Sequence of chain 2.A:
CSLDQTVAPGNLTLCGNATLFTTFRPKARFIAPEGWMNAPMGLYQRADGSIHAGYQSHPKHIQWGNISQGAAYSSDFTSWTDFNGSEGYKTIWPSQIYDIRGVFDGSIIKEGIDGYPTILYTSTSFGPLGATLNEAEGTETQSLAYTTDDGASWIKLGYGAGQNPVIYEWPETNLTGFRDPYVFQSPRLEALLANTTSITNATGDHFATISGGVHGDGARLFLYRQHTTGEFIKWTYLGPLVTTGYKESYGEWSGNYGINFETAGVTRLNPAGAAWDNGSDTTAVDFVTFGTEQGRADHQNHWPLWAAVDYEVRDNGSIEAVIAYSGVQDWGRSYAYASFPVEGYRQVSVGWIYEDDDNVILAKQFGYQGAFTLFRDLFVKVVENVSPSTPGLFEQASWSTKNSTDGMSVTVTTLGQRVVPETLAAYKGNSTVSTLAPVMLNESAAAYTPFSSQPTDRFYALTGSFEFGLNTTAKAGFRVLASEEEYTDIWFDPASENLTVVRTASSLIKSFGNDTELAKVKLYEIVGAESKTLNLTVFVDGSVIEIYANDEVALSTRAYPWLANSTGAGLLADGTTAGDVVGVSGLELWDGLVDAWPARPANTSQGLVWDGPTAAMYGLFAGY

The protein below binds the small molecule below.
Small molecule (SMILES): CC(=O)N[C@H]1[C@H](O[C@H]2[C@H](O)[C@@H](NC(C)=O)CO[C@@H]2CO)O[C@H](CO)[C@@H](O[C@@H]2O[C@H](CO)[C@@H](O)[C@H](O)[C@@H]2O)[C@@H]1O

Sequence of chain 1.A:
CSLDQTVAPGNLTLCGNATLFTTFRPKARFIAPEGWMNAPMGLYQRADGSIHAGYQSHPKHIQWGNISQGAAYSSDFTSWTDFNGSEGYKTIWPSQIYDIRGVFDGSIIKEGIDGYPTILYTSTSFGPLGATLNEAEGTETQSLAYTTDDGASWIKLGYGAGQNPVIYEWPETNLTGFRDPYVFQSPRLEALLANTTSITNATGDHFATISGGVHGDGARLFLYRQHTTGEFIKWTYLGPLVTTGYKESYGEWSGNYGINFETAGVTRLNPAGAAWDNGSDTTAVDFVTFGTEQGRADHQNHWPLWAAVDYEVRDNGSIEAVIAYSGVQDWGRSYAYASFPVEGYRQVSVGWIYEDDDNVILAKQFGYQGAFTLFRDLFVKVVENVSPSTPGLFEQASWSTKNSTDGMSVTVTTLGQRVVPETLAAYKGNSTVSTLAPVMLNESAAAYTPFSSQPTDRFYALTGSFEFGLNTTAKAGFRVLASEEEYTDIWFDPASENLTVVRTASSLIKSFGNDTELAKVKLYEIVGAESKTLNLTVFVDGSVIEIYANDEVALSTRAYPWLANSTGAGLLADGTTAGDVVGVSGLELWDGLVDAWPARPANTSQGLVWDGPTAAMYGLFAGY

Binding-site contacts:
Ligand atom C5 contacts residue TRP651 of chain 2.A at 4.3 Å (hydrophobic).
Ligand atom C2 contacts residue LEU649 of chain 2.A at 4.0 Å (hydrophobic).
Ligand atom C8 contacts residue TRP651 of chain 2.A at 4.1 Å (hydrophobic).
Ligand atom C6 contacts residue VAL650 of chain 2.A at 3.4 Å (hydrophobic).
Ligand atom O6 contacts residue VAL650 of chain 2.A at 4.0 Å.
Ligand atom C5 contacts residue LEU649 of chain 2.A at 4.1 Å (hydrophobic).
Ligand atom C2 contacts residue TRP651 of chain 2.A at 3.9 Å (hydrophobic).
Ligand atom C6 contacts residue LYS405 of chain 2.A at 3.8 Å.
Ligand atom C5 contacts residue ASN58 of chain 2.A at 3.6 Å.
Ligand atom C3 contacts residue TRP651 of chain 2.A at 4.1 Å (hydrophobic).
Ligand atom C5 contacts residue LYS405 of chain 2.A at 3.9 Å.
Ligand atom C1 contacts residue TRP651 of chain 2.A at 4.3 Å (hydrophobic).
Ligand atom C1 contacts residue LYS405 of chain 2.A at 4.3 Å.
Ligand atom O7 contacts residue ASN58 of chain 2.A at 3.8 Å.
Ligand atom C5 contacts residue TRP651 of chain 2.A at 3.9 Å (hydrophobic).
Ligand atom N2 contacts residue ASN58 of chain 2.A at 2.9 Å (h-bond).
Ligand atom O5 contacts residue ASN58 of chain 2.A at 2.3 Å (h-bond).
Ligand atom C1 contacts residue LEU649 of chain 2.A at 4.3 Å (hydrophobic).
Ligand atom C2 contacts residue ASN58 of chain 2.A at 2.4 Å.
Ligand atom C3 contacts residue LEU649 of chain 2.A at 4.4 Å (hydrophobic).
Ligand atom C7 contacts residue ASN58 of chain 2.A at 3.6 Å.
Ligand atom C4 contacts residue LEU649 of chain 2.A at 3.8 Å (hydrophobic).
Ligand atom O3 contacts residue TRP651 of chain 2.A at 3.5 Å.
Ligand atom O5 contacts residue TRP651 of chain 2.A at 4.1 Å.
Ligand atom C1 contacts residue ASN58 of chain 2.A at 1.4 Å.
Ligand atom C6 contacts residue LEU649 of chain 2.A at 3.9 Å (hydrophobic).
Ligand atom O5 contacts residue TRP651 of chain 2.A at 3.4 Å.
Ligand atom C6 contacts residue TYR665 of chain 2.A at 4.4 Å (hydrophobic).
Ligand atom C3 contacts residue ASN58 of chain 2.A at 3.7 Å.
Ligand atom C4 contacts residue ASN58 of chain 2.A at 4.1 Å.
Ligand atom O6 contacts residue TYR665 of chain 2.A at 3.9 Å.
Ligand atom C4 contacts residue TRP651 of chain 2.A at 4.0 Å (hydrophobic).
Ligand atom O6 contacts residue LEU649 of chain 2.A at 4.2 Å.
Ligand atom C8 contacts residue ALA202 of chain 1.A at 3.6 Å (hydrophobic).
Ligand atom O6 contacts residue LYS405 of chain 2.A at 2.9 Å (salt-bridge).
Ligand atom C1 contacts residue TRP651 of chain 2.A at 3.9 Å (hydrophobic).
Ligand atom O5 contacts residue LEU649 of chain 2.A at 3.5 Å.
Ligand atom C6 contacts residue TRP651 of chain 2.A at 3.9 Å (hydrophobic).
Ligand atom O5 contacts residue LYS405 of chain 2.A at 4.0 Å.
Ligand atom O4 contacts residue TRP651 of chain 2.A at 3.7 Å.